Binding-site contacts:
Ligand atom C28 contacts residue GLU145 of chain 2.A at 2.7 Å.
Ligand atom N4 contacts residue GLU145 of chain 2.A at 2.8 Å (salt-bridge).
Ligand atom C26 contacts residue GLY25 of chain 2.A at 3.6 Å.
Ligand atom C26 contacts residue GLY27 of chain 2.A at 3.4 Å.
Ligand atom C4 contacts residue VAL98 of chain 2.A at 3.3 Å (hydrophobic).
Ligand atom C8 contacts residue ALA45 of chain 2.A at 3.6 Å (hydrophobic).
Ligand atom O5 contacts residue TYR97 of chain 2.A at 3.2 Å.
Ligand atom N4 contacts residue GLU102 of chain 2.A at 3.1 Å (salt-bridge).
Ligand atom C9 contacts residue ALA45 of chain 2.A at 3.2 Å (hydrophobic).
Ligand atom C25 contacts residue LEU24 of chain 2.A at 3.3 Å (hydrophobic).
Ligand atom O4 contacts residue LEU24 of chain 2.A at 3.6 Å.
Ligand atom C17 contacts residue VAL32 of chain 2.A at 3.7 Å (hydrophobic).
Ligand atom C7 contacts residue LEU148 of chain 2.A at 3.3 Å (hydrophobic).
Ligand atom C16 contacts residue VAL32 of chain 2.A at 3.7 Å (hydrophobic).
Ligand atom C2 contacts residue GLY101 of chain 2.A at 3.6 Å.
Ligand atom N1 contacts residue GLU96 of chain 2.A at 2.6 Å (salt-bridge).
Ligand atom N1 contacts residue ILE79 of chain 2.A at 3.6 Å.
Ligand atom O5 contacts residue VAL98 of chain 2.A at 2.8 Å (h-bond).
Ligand atom O5 contacts residue GLU96 of chain 2.A at 3.6 Å.
Ligand atom C8 contacts residue LEU148 of chain 2.A at 3.7 Å (hydrophobic).
Ligand atom C4 contacts residue TYR97 of chain 2.A at 3.7 Å (hydrophobic).
Ligand atom C9 contacts residue GLU96 of chain 2.A at 3.7 Å.
Ligand atom C3 contacts residue LEU24 of chain 2.A at 3.7 Å (hydrophobic).
Ligand atom C16 contacts residue ASP159 of chain 2.A at 3.2 Å.
Ligand atom C23 contacts residue GLU102 of chain 2.A at 3.7 Å.
Ligand atom C3 contacts residue VAL98 of chain 2.A at 3.4 Å (hydrophobic).
Ligand atom C6 contacts residue LEU148 of chain 2.A at 3.6 Å (hydrophobic).
Ligand atom C8 contacts residue GLU96 of chain 2.A at 3.5 Å.
Ligand atom C15 contacts residue ASP159 of chain 2.A at 3.2 Å.
Ligand atom C14 contacts residue ALA158 of chain 2.A at 3.6 Å (hydrophobic).
Ligand atom C26 contacts residue VAL26 of chain 2.A at 3.4 Å (hydrophobic).
Ligand atom C28 contacts residue ASN146 of chain 2.A at 3.4 Å.
Ligand atom C3 contacts residue GLY101 of chain 2.A at 3.6 Å.
Ligand atom C27 contacts residue ASN146 of chain 2.A at 2.9 Å.
Ligand atom C24 contacts residue GLU102 of chain 2.A at 3.6 Å.
Ligand atom N1 contacts residue ALA45 of chain 2.A at 3.0 Å.
Ligand atom C4 contacts residue LEU24 of chain 2.A at 3.6 Å (hydrophobic).
Ligand atom O4 contacts residue GLY25 of chain 2.A at 3.2 Å.
Ligand atom C27 contacts residue GLU145 of chain 2.A at 3.3 Å.
Ligand atom C10 contacts residue LEU148 of chain 2.A at 3.5 Å (hydrophobic).

A protein and the small-molecule ligand that binds it are described below.
Small molecule (SMILES): CN[C@@H]1C[C@H]2O[C@@](C)([C@@H]1OC)n1c3ccccc3c3c4c(c5c6ccccc6n2c5c31)C(=O)NC4

Sequence of chain 2.A:
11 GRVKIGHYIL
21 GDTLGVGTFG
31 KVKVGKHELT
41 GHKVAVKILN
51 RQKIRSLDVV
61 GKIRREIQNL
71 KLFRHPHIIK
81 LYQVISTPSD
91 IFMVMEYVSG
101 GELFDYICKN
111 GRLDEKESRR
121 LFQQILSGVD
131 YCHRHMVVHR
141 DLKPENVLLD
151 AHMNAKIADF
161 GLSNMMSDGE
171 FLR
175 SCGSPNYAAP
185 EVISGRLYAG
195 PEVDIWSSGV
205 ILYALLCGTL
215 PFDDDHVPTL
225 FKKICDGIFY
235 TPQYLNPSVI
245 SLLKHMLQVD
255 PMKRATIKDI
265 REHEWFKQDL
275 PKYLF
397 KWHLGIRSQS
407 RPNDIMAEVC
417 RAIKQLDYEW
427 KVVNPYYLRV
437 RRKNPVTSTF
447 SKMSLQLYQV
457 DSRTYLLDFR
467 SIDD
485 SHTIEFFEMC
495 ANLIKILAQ